Sequence of chain 1.F:
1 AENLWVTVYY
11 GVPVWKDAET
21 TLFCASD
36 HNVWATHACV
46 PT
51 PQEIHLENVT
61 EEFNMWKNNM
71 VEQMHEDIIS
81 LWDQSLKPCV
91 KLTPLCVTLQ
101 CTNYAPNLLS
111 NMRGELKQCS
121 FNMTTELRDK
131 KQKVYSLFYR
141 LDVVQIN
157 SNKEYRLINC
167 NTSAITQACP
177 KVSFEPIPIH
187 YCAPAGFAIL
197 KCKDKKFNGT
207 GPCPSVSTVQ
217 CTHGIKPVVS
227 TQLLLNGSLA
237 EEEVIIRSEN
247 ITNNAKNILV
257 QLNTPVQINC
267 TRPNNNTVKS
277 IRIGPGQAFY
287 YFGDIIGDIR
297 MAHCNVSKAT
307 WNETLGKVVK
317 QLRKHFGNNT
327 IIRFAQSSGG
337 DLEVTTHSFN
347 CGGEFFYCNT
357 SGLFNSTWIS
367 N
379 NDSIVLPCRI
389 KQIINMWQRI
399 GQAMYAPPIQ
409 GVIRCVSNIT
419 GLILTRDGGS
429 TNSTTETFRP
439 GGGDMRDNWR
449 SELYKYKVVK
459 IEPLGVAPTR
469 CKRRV

Sequence of chain 1.E:
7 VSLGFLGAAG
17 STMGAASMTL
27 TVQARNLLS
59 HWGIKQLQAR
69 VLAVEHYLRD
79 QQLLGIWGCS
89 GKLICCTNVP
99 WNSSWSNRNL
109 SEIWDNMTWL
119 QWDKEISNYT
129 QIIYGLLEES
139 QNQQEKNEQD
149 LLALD

A protein and the small-molecule ligand that binds it are described below.
Small molecule (SMILES): CC(=O)N[C@H]1[C@H](O[C@H]2[C@H](O)[C@@H](NC(C)=O)CO[C@@H]2CO)O[C@H](CO)[C@@H](O)[C@@H]1O

Binding-site contacts:
Ligand atom C7 contacts residue ASN58 of chain 1.F at 3.7 Å.
Ligand atom C1 contacts residue GLU57 of chain 1.F at 3.7 Å.
Ligand atom O7 contacts residue GLU57 of chain 1.F at 3.0 Å (salt-bridge).
Ligand atom C4 contacts residue ASN58 of chain 1.F at 4.1 Å.
Ligand atom C8 contacts residue SER17 of chain 1.E at 3.8 Å.
Ligand atom C5 contacts residue ASN58 of chain 1.F at 3.6 Å.
Ligand atom C2 contacts residue ASN58 of chain 1.F at 2.3 Å.
Ligand atom N2 contacts residue SER17 of chain 1.E at 4.1 Å.
Ligand atom N2 contacts residue ASN58 of chain 1.F at 2.9 Å (h-bond).
Ligand atom C7 contacts residue GLU57 of chain 1.F at 3.3 Å.
Ligand atom O7 contacts residue ASN58 of chain 1.F at 4.1 Å.
Ligand atom C3 contacts residue ASN58 of chain 1.F at 3.7 Å.
Ligand atom O6 contacts residue ASN58 of chain 1.F at 4.1 Å.
Ligand atom C8 contacts residue GLU57 of chain 1.F at 3.3 Å.
Ligand atom N2 contacts residue GLU57 of chain 1.F at 4.3 Å.
Ligand atom C1 contacts residue ASN58 of chain 1.F at 1.4 Å.
Ligand atom O5 contacts residue ASN58 of chain 1.F at 2.3 Å (h-bond).